This protein binds this small molecule.
Small molecule (SMILES): Cc1nc(Nc2ncc(C(=O)Nc3c(C)cccc3Cl)s2)cc(N2CCN(CCO)CC2)n1

Binding-site contacts:
Ligand atom C12 contacts residue 1N11 of chain 2.D at 1.1 Å.
Ligand atom S contacts residue 1N11 of chain 2.D at 0.5 Å (h-bond).
Ligand atom C17 contacts residue 1N11 of chain 2.D at 0.9 Å.
Ligand atom N2 contacts residue 1N11 of chain 2.D at 0.8 Å.
Ligand atom N4 contacts residue 1N11 of chain 2.D at 1.9 Å (h-bond).
Ligand atom C3 contacts residue 1N11 of chain 2.D at 0.8 Å.
Ligand atom C9 contacts residue 1N11 of chain 2.D at 0.4 Å.
Ligand atom O contacts residue 1N11 of chain 2.D at 1.4 Å (h-bond).
Ligand atom C1 contacts residue LEU49 of chain 1.B at 3.5 Å (hydrophobic).
Ligand atom C14 contacts residue 1N11 of chain 2.D at 3.1 Å.
Ligand atom N3 contacts residue 1N11 of chain 2.D at 3.2 Å.
Ligand atom C13 contacts residue 1N11 of chain 2.D at 2.1 Å.
Ligand atom C5 contacts residue 1N11 of chain 2.D at 0.4 Å.
Ligand atom N5 contacts residue 1N11 of chain 2.D at 1.9 Å.
Ligand atom C19 contacts residue 1N11 of chain 2.D at 1.4 Å.
Ligand atom C4 contacts residue 1N11 of chain 2.D at 0.5 Å.
Ligand atom C8 contacts residue SER149 of chain 2.B at 3.5 Å.
Ligand atom O1 contacts residue 1N11 of chain 2.D at 3.2 Å.
Ligand atom C10 contacts residue 1N11 of chain 2.D at 0.7 Å.
Ligand atom N6 contacts residue 1N11 of chain 2.D at 1.1 Å (h-bond).
Ligand atom C6 contacts residue 1N11 of chain 2.D at 0.2 Å.
Ligand atom CL contacts residue ALA140 of chain 1.B at 3.4 Å.
Ligand atom N1 contacts residue 1N11 of chain 2.D at 0.5 Å (h-bond).
Ligand atom C16 contacts residue 1N11 of chain 2.D at 1.9 Å.
Ligand atom C contacts residue 1N11 of chain 2.D at 0.1 Å.
Ligand atom C16 contacts residue GLU86 of chain 1.B at 3.2 Å.
Ligand atom C20 contacts residue 1N11 of chain 2.D at 1.3 Å.
Ligand atom C13 contacts residue LYS47 of chain 1.B at 3.1 Å.
Ligand atom C2 contacts residue 1N11 of chain 2.D at 0.5 Å.
Ligand atom N contacts residue 1N11 of chain 2.D at 0.6 Å (h-bond).
Ligand atom C11 contacts residue 1N11 of chain 2.D at 1.1 Å.
Ligand atom C18 contacts residue 1N11 of chain 2.D at 0.9 Å.
Ligand atom CL contacts residue 1N11 of chain 2.D at 0.7 Å.
Ligand atom C14 contacts residue LYS47 of chain 1.B at 3.3 Å.
Ligand atom C8 contacts residue 1N11 of chain 2.D at 0.2 Å.
Ligand atom C7 contacts residue 1N11 of chain 2.D at 0.2 Å.
Ligand atom N3 contacts residue LYS47 of chain 1.B at 3.0 Å (salt-bridge).
Ligand atom C1 contacts residue 1N11 of chain 2.D at 0.8 Å.
Ligand atom O contacts residue LEU49 of chain 2.B at 3.1 Å.
Ligand atom C21 contacts residue 1N11 of chain 2.D at 2.1 Å.

Sequence of chain 1.B:
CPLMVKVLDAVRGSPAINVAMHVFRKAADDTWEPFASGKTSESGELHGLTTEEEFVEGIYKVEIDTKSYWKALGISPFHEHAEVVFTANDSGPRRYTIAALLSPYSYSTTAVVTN

Sequence of chain 2.B:
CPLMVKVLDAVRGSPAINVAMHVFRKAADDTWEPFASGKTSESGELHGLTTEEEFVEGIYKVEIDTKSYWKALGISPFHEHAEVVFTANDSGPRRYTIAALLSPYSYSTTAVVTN